Sequence of chain 1.D:
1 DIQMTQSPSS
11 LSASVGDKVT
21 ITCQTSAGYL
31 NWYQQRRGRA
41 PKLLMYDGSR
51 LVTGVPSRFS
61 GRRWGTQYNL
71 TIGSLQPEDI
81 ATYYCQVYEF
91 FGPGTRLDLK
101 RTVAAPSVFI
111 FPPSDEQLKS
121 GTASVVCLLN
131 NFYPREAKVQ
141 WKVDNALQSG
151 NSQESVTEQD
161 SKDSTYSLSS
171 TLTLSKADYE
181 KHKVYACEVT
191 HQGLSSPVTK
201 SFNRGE

Binding-site contacts:
Ligand atom O6 contacts residue THR22 of chain 1.D at 4.4 Å.
Ligand atom O5 contacts residue ASN69 of chain 1.D at 2.3 Å (h-bond).
Ligand atom C5 contacts residue THR20 of chain 1.D at 4.5 Å.
Ligand atom C8 contacts residue TRP64 of chain 1.D at 3.6 Å (hydrophobic).
Ligand atom C3 contacts residue ASN69 of chain 1.D at 3.8 Å.
Ligand atom O7 contacts residue ASN69 of chain 1.D at 2.9 Å (h-bond).
Ligand atom C4 contacts residue ASN69 of chain 1.D at 4.2 Å.
Ligand atom O6 contacts residue THR20 of chain 1.D at 3.2 Å.
Ligand atom C1 contacts residue THR22 of chain 1.D at 3.6 Å.
Ligand atom C5 contacts residue ASN69 of chain 1.D at 3.6 Å.
Ligand atom C7 contacts residue ASN69 of chain 1.D at 3.2 Å.
Ligand atom O5 contacts residue THR22 of chain 1.D at 3.8 Å.
Ligand atom C6 contacts residue THR20 of chain 1.D at 4.1 Å.
Ligand atom N2 contacts residue ASN69 of chain 1.D at 3.0 Å (h-bond).
Ligand atom O5 contacts residue THR20 of chain 1.D at 3.6 Å.
Ligand atom C8 contacts residue ASN69 of chain 1.D at 4.4 Å.
Ligand atom C5 contacts residue THR22 of chain 1.D at 4.3 Å.
Ligand atom C2 contacts residue ASN69 of chain 1.D at 2.5 Å.
Ligand atom C1 contacts residue ASN69 of chain 1.D at 1.4 Å.

A small-molecule ligand and the protein it binds are described below.
Small molecule (SMILES): CC(=O)N[C@@H]1[C@@H](O)[C@H](O)[C@@H](CO)O[C@H]1O